A small-molecule ligand and the protein it binds are described below.
Small molecule (SMILES): CC(=O)N[C@@H]1[C@@H](O)[C@H](O)[C@@H](CO)O[C@H]1O

Binding-site contacts:
Ligand atom C1 contacts residue THR262 of chain 1.I at 3.6 Å.
Ligand atom O5 contacts residue ASN263 of chain 1.I at 3.6 Å.
Ligand atom C1 contacts residue ASN263 of chain 1.I at 4.1 Å.
Ligand atom C3 contacts residue ASN260 of chain 1.I at 3.8 Å.
Ligand atom N2 contacts residue THR262 of chain 1.I at 4.3 Å.
Ligand atom C5 contacts residue ASN260 of chain 1.I at 3.7 Å.
Ligand atom C4 contacts residue ASN260 of chain 1.I at 4.2 Å.
Ligand atom O3 contacts residue THR262 of chain 1.I at 4.5 Å.
Ligand atom C7 contacts residue ASN260 of chain 1.I at 3.7 Å.
Ligand atom C5 contacts residue THR262 of chain 1.I at 3.4 Å.
Ligand atom C1 contacts residue ASN260 of chain 1.I at 1.4 Å.
Ligand atom C5 contacts residue ASN263 of chain 1.I at 4.1 Å.
Ligand atom O5 contacts residue ASN260 of chain 1.I at 2.4 Å (h-bond).
Ligand atom C2 contacts residue ASN260 of chain 1.I at 2.5 Å.
Ligand atom O7 contacts residue ASN260 of chain 1.I at 4.1 Å.
Ligand atom O4 contacts residue THR262 of chain 1.I at 3.9 Å.
Ligand atom N2 contacts residue ASN260 of chain 1.I at 2.9 Å (h-bond).
Ligand atom C2 contacts residue THR262 of chain 1.I at 3.9 Å.
Ligand atom C4 contacts residue THR262 of chain 1.I at 3.8 Å.
Ligand atom O5 contacts residue THR262 of chain 1.I at 3.9 Å.
Ligand atom C3 contacts residue THR262 of chain 1.I at 3.4 Å.
Ligand atom C6 contacts residue ASN263 of chain 1.I at 4.2 Å.

Sequence of chain 1.I:
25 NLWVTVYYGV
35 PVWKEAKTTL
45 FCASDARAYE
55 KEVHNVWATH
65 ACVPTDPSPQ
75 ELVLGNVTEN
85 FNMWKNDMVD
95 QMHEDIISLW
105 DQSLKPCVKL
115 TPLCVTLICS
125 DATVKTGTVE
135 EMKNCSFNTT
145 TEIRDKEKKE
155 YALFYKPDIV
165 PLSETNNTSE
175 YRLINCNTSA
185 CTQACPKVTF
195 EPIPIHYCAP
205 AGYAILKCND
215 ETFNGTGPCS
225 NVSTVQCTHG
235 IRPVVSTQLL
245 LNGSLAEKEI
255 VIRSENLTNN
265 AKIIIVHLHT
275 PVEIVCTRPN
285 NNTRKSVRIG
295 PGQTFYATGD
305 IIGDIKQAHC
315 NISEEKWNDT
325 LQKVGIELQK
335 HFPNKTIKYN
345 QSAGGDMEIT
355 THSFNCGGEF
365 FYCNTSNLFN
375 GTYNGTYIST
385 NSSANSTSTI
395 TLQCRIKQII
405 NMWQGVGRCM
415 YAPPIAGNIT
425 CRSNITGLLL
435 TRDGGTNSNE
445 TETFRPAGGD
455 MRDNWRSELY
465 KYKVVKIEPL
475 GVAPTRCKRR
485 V